Binding-site contacts:
Ligand atom C15 contacts residue GLY27 of chain 1.A at 3.6 Å.
Ligand atom C15 contacts residue VAL34 of chain 1.A at 4.0 Å (hydrophobic).
Ligand atom C12 contacts residue GLY29 of chain 1.A at 3.9 Å.
Ligand atom C13 contacts residue GLU146 of chain 1.A at 4.0 Å.
Ligand atom C15 contacts residue GLY29 of chain 1.A at 3.5 Å.
Ligand atom O10 contacts residue ASP163 of chain 1.A at 3.5 Å.
Ligand atom O2 contacts residue CYS96 of chain 1.A at 3.9 Å.
Ligand atom C5 contacts residue ALA47 of chain 1.A at 3.8 Å (hydrophobic).
Ligand atom N16 contacts residue GLY27 of chain 1.A at 3.5 Å.
Ligand atom N14 contacts residue ASN147 of chain 1.A at 4.0 Å.
Ligand atom C3 contacts residue LEU97 of chain 1.A at 4.0 Å (hydrophobic).
Ligand atom C9 contacts residue ASP163 of chain 1.A at 3.8 Å.
Ligand atom S7 contacts residue THR162 of chain 1.A at 3.8 Å.
Ligand atom C6 contacts residue MET94 of chain 1.A at 4.0 Å (hydrophobic).
Ligand atom S7 contacts residue MET94 of chain 1.A at 3.6 Å.
Ligand atom N11 contacts residue THR162 of chain 1.A at 3.6 Å (h-bond).
Ligand atom C4 contacts residue ALA47 of chain 1.A at 3.4 Å (hydrophobic).
Ligand atom N11 contacts residue ASP163 of chain 1.A at 3.4 Å.
Ligand atom C4 contacts residue GLU95 of chain 1.A at 3.5 Å.
Ligand atom C12 contacts residue ASN147 of chain 1.A at 3.9 Å.
Ligand atom C5 contacts residue MET94 of chain 1.A at 3.6 Å (hydrophobic).
Ligand atom C3 contacts residue ALA47 of chain 1.A at 3.9 Å (hydrophobic).
Ligand atom C19 contacts residue VAL34 of chain 1.A at 4.1 Å (hydrophobic).
Ligand atom C12 contacts residue THR162 of chain 1.A at 4.1 Å.
Ligand atom C8 contacts residue THR162 of chain 1.A at 3.5 Å.
Ligand atom C9 contacts residue LYS49 of chain 1.A at 4.1 Å.
Ligand atom N11 contacts residue GLY29 of chain 1.A at 4.0 Å.
Ligand atom C9 contacts residue THR162 of chain 1.A at 3.5 Å.
Ligand atom N16 contacts residue VAL34 of chain 1.A at 3.8 Å.
Ligand atom N11 contacts residue ASN147 of chain 1.A at 3.8 Å.
Ligand atom C4 contacts residue LEU97 of chain 1.A at 4.0 Å (hydrophobic).
Ligand atom C13 contacts residue THR162 of chain 1.A at 3.4 Å.
Ligand atom C1 contacts residue LEU97 of chain 1.A at 3.4 Å (hydrophobic).
Ligand atom C17 contacts residue VAL34 of chain 1.A at 3.9 Å (hydrophobic).
Ligand atom O10 contacts residue LYS49 of chain 1.A at 3.1 Å.
Ligand atom N14 contacts residue GLU146 of chain 1.A at 3.5 Å (salt-bridge).
Ligand atom C5 contacts residue GLU95 of chain 1.A at 4.1 Å.
Ligand atom C13 contacts residue ASN147 of chain 1.A at 3.2 Å.
Ligand atom O2 contacts residue LEU97 of chain 1.A at 3.0 Å (h-bond).
Ligand atom C15 contacts residue LEU28 of chain 1.A at 3.7 Å (hydrophobic).

Sequence of chain 1.A:
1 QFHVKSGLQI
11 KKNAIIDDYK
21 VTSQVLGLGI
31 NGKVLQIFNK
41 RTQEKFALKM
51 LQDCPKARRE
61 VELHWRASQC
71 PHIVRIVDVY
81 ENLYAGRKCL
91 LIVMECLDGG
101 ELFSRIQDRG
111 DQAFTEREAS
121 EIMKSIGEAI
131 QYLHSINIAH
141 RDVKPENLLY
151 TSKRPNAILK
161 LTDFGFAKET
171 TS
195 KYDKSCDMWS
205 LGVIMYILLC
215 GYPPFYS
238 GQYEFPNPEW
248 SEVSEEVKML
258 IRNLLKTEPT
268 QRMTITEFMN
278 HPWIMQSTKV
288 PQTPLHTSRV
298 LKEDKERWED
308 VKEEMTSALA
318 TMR

The small molecule below binds the protein below.
Small molecule (SMILES): COc1ccc2sc3c(c2c1)NC[C@@H](CN)NC3=O